Binding-site contacts:
Ligand atom C5 contacts residue TRP97 of chain 1.A at 4.1 Å (hydrophobic).
Ligand atom C9 contacts residue PHE72 of chain 1.A at 3.8 Å (hydrophobic).
Ligand atom C3 contacts residue LEU14 of chain 1.A at 4.2 Å (hydrophobic).
Ligand atom O3 contacts residue ASN12 of chain 1.A at 3.8 Å.
Ligand atom C1 contacts residue SER75 of chain 1.A at 4.2 Å.
Ligand atom C6 contacts residue TRP97 of chain 1.A at 3.4 Å (hydrophobic).
Ligand atom N25 contacts residue LYS111 of chain 2.A at 3.7 Å.
Ligand atom N1 contacts residue ASN118 of chain 1.A at 3.1 Å (h-bond).
Ligand atom N1 contacts residue TYR33 of chain 1.A at 3.8 Å.
Ligand atom C23 contacts residue LYS111 of chain 2.A at 4.0 Å.
Ligand atom O3 contacts residue TYR33 of chain 1.A at 2.6 Å (h-bond).
Ligand atom C2 contacts residue LEU99 of chain 1.A at 4.0 Å (hydrophobic).
Ligand atom C2 contacts residue TRP70 of chain 1.A at 4.2 Å (hydrophobic).
Ligand atom C3 contacts residue SER16 of chain 1.A at 3.9 Å.
Ligand atom C21 contacts residue ARG114 of chain 1.A at 4.2 Å.
Ligand atom C7 contacts residue TRP110 of chain 2.A at 3.9 Å (hydrophobic).
Ligand atom C10 contacts residue PHE72 of chain 1.A at 3.6 Å (hydrophobic).
Ligand atom C2 contacts residue TRP110 of chain 2.A at 3.5 Å (hydrophobic).
Ligand atom O3 contacts residue ASN118 of chain 1.A at 4.1 Å.
Ligand atom O27 contacts residue LYS111 of chain 2.A at 2.9 Å (salt-bridge).
Ligand atom O2 contacts residue SER75 of chain 1.A at 3.1 Å (h-bond).
Ligand atom C7 contacts residue TRP70 of chain 1.A at 4.0 Å (hydrophobic).
Ligand atom O2 contacts residue SER73 of chain 1.A at 3.4 Å (h-bond).
Ligand atom O3 contacts residue SER16 of chain 1.A at 2.9 Å (h-bond).
Ligand atom C6 contacts residue THR77 of chain 1.A at 4.2 Å.
Ligand atom C5 contacts residue TRP110 of chain 2.A at 4.0 Å (hydrophobic).
Ligand atom C6 contacts residue PHE79 of chain 1.A at 4.2 Å (hydrophobic).
Ligand atom C5 contacts residue ASN118 of chain 1.A at 4.0 Å.
Ligand atom C3 contacts residue TYR33 of chain 1.A at 3.5 Å (hydrophobic).
Ligand atom C10 contacts residue TRP70 of chain 1.A at 3.9 Å (hydrophobic).
Ligand atom C1 contacts residue SER73 of chain 1.A at 4.0 Å.
Ligand atom C8 contacts residue TRP70 of chain 1.A at 3.5 Å (hydrophobic).
Ligand atom S1 contacts residue THR77 of chain 1.A at 3.2 Å (h-bond).
Ligand atom S1 contacts residue TRP70 of chain 1.A at 3.4 Å.
Ligand atom C10 contacts residue SER73 of chain 1.A at 3.8 Å.
Ligand atom C3 contacts residue ASN118 of chain 1.A at 4.0 Å.
Ligand atom N1 contacts residue LEU14 of chain 1.A at 3.8 Å.
Ligand atom C7 contacts residue LEU99 of chain 1.A at 4.0 Å (hydrophobic).
Ligand atom C4 contacts residue TRP110 of chain 2.A at 3.6 Å (hydrophobic).
Ligand atom C24 contacts residue TRP110 of chain 2.A at 3.9 Å (hydrophobic).

Sequence of chain 1.A:
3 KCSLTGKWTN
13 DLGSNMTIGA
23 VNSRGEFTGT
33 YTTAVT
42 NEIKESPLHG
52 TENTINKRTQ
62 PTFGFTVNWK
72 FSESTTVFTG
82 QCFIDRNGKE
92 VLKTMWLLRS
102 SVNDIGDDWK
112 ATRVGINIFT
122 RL

Sequence of chain 2.A:
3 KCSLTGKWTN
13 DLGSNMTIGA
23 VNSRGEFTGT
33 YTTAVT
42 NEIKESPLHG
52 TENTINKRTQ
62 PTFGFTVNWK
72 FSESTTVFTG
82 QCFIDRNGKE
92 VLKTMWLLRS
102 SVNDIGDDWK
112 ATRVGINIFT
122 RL

The protein below binds the small molecule below.
Small molecule (SMILES): O=C(CCCC[C@@H]1SC[C@@H]2NC(=O)N[C@@H]21)Nc1ccc([N+](=O)[O-])cc1